This protein binds this small molecule.
Small molecule (SMILES): CC(=O)N[C@H]1[C@H](O[C@H]2[C@H](O)[C@@H](NC(C)=O)CO[C@@H]2CO)O[C@H](CO)[C@@H](O)[C@@H]1O

Binding-site contacts:
Ligand atom C5 contacts residue ASN124 of chain 1.A at 3.7 Å.
Ligand atom C8 contacts residue ARG121 of chain 1.A at 4.4 Å.
Ligand atom N2 contacts residue ASN124 of chain 1.A at 2.8 Å (h-bond).
Ligand atom C2 contacts residue ASN124 of chain 1.A at 2.3 Å.
Ligand atom C4 contacts residue ASN124 of chain 1.A at 4.2 Å.
Ligand atom C1 contacts residue ASN124 of chain 1.A at 1.4 Å.
Ligand atom O7 contacts residue ASN124 of chain 1.A at 4.0 Å.
Ligand atom C8 contacts residue PRO123 of chain 1.A at 4.3 Å (hydrophobic).
Ligand atom O5 contacts residue ASN124 of chain 1.A at 2.3 Å (h-bond).
Ligand atom C7 contacts residue ASN124 of chain 1.A at 3.6 Å.
Ligand atom O7 contacts residue ARG121 of chain 1.A at 3.5 Å (salt-bridge).
Ligand atom C8 contacts residue ASN124 of chain 1.A at 4.1 Å.
Ligand atom C8 contacts residue ILE122 of chain 1.A at 3.7 Å (hydrophobic).
Ligand atom C3 contacts residue ASN124 of chain 1.A at 3.7 Å.

Sequence of chain 1.A:
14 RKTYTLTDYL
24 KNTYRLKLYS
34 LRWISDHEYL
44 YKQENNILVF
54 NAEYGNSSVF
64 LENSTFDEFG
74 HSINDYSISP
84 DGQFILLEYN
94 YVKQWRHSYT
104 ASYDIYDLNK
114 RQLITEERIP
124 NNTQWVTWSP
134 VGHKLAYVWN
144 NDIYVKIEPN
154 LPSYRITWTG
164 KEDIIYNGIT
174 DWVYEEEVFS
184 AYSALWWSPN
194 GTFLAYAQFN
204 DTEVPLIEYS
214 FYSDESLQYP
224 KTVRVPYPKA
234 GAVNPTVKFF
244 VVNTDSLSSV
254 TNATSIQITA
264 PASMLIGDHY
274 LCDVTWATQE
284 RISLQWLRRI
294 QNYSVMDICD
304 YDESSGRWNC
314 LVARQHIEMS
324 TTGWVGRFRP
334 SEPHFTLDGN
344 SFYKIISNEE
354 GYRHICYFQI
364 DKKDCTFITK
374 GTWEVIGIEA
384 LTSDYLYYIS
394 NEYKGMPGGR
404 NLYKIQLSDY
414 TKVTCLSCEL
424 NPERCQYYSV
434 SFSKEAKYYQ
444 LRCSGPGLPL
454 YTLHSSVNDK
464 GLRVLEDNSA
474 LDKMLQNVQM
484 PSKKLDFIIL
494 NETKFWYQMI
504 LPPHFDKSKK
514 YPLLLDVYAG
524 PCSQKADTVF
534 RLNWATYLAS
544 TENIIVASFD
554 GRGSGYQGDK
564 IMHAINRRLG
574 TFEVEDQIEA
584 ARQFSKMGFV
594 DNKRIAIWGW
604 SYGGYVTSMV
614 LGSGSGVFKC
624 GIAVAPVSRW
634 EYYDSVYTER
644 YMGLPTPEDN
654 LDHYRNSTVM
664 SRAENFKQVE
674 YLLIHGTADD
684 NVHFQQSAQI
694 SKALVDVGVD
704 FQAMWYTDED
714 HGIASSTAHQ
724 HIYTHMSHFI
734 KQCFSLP